Binding-site contacts:
Ligand atom C5 contacts residue ASN706 of chain 1.B at 3.7 Å.
Ligand atom C8 contacts residue TYR704 of chain 1.B at 4.3 Å (hydrophobic).
Ligand atom C2 contacts residue ASN706 of chain 1.B at 2.5 Å.
Ligand atom C3 contacts residue ILE791 of chain 1.A at 4.1 Å (hydrophobic).
Ligand atom C8 contacts residue ASN706 of chain 1.B at 4.2 Å.
Ligand atom C6 contacts residue TYR793 of chain 1.A at 4.0 Å (hydrophobic).
Ligand atom O5 contacts residue TYR793 of chain 1.A at 4.0 Å.
Ligand atom C1 contacts residue TYR793 of chain 1.A at 4.4 Å (hydrophobic).
Ligand atom C7 contacts residue SER705 of chain 1.B at 4.2 Å.
Ligand atom C7 contacts residue ASN706 of chain 1.B at 3.6 Å.
Ligand atom N2 contacts residue ASN706 of chain 1.B at 2.9 Å (h-bond).
Ligand atom O3 contacts residue ILE791 of chain 1.A at 4.1 Å.
Ligand atom C8 contacts residue SER705 of chain 1.B at 3.4 Å.
Ligand atom O4 contacts residue ILE791 of chain 1.A at 4.2 Å.
Ligand atom C5 contacts residue TYR793 of chain 1.A at 3.7 Å (hydrophobic).
Ligand atom O5 contacts residue ASN706 of chain 1.B at 2.4 Å (h-bond).
Ligand atom C3 contacts residue ASN706 of chain 1.B at 3.8 Å.
Ligand atom O7 contacts residue ASN706 of chain 1.B at 3.9 Å.
Ligand atom C4 contacts residue ASN706 of chain 1.B at 4.2 Å.
Ligand atom C1 contacts residue ASN706 of chain 1.B at 1.4 Å.

Sequence of chain 1.B:
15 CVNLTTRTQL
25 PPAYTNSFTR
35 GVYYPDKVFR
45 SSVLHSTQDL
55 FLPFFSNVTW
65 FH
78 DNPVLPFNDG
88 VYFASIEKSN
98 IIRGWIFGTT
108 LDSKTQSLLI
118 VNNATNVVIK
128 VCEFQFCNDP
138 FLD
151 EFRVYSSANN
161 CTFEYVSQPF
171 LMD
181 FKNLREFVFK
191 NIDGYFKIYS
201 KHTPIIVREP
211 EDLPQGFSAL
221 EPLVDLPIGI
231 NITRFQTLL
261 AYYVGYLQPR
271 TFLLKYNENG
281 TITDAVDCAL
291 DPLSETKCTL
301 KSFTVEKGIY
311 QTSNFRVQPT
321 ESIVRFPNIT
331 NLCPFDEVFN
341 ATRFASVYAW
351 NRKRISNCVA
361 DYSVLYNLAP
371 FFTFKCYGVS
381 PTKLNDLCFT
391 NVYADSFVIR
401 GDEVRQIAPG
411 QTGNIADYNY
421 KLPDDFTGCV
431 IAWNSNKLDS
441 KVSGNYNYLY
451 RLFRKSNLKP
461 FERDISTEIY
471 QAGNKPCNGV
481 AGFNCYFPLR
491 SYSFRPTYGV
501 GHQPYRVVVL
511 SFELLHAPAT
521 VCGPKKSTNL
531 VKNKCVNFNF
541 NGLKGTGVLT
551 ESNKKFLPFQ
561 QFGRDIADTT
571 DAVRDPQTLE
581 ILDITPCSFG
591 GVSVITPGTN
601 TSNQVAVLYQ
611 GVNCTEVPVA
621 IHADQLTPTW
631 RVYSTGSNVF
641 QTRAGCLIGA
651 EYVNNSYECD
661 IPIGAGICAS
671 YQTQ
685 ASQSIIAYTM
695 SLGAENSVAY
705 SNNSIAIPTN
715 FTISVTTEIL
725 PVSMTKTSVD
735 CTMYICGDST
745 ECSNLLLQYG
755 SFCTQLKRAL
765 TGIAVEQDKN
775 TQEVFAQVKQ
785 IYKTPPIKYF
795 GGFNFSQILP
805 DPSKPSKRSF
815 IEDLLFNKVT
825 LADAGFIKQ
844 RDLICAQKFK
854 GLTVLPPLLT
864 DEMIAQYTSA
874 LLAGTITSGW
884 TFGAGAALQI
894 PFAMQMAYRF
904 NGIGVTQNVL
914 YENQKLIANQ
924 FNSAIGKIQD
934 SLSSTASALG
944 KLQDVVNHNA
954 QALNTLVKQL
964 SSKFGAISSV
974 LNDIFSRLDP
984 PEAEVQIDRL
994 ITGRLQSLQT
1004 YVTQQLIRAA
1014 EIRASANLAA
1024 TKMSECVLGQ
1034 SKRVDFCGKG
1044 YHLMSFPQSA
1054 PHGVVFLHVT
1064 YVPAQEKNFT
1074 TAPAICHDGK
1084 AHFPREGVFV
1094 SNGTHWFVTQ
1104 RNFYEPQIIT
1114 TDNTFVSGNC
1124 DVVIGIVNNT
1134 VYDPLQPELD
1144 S

This small molecule binds to this protein.
Small molecule (SMILES): CC(=O)N[C@@H]1[C@@H](O)[C@H](O)[C@@H](CO)O[C@H]1O

Sequence of chain 1.A:
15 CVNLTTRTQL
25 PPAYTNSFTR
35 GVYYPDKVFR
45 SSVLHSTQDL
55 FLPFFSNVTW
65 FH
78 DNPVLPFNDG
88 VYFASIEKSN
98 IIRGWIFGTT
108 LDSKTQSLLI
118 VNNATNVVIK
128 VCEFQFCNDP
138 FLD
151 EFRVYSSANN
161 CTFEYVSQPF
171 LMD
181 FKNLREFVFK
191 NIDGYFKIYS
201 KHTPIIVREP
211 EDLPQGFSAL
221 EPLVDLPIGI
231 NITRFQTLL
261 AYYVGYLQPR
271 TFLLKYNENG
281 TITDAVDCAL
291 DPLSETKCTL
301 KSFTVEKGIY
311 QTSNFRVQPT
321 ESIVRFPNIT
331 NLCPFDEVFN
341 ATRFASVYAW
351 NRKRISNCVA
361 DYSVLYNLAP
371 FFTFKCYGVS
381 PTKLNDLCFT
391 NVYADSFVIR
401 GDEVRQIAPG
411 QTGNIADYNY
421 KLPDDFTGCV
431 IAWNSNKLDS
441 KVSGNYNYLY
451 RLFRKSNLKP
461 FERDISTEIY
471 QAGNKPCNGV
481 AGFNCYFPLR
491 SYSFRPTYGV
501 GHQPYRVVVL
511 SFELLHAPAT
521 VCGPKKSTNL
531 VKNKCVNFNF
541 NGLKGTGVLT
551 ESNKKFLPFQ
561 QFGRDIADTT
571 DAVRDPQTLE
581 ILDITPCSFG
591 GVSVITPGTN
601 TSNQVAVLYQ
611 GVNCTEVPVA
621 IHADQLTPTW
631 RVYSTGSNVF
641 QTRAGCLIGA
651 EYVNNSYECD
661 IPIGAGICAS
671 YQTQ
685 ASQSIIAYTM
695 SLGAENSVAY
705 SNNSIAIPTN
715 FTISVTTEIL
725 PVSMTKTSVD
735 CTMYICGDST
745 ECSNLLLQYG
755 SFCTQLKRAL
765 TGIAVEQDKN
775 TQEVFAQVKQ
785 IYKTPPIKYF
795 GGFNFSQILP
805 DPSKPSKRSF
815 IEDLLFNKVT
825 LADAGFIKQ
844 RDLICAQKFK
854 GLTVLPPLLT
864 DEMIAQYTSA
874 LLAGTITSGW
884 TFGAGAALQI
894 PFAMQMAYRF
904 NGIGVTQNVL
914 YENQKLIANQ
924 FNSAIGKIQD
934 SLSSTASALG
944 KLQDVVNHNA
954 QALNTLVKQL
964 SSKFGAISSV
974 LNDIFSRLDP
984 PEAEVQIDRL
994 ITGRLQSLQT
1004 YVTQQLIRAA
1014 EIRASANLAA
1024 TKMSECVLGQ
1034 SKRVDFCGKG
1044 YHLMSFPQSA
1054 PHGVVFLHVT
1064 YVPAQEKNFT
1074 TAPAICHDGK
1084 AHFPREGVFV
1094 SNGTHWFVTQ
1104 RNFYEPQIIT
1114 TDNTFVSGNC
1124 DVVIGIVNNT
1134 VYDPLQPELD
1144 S